Binding-site contacts:
Ligand atom C7 contacts residue ASN475 of chain 1.F at 3.3 Å.
Ligand atom C3 contacts residue ASN475 of chain 1.F at 3.8 Å.
Ligand atom C2 contacts residue ASN475 of chain 1.F at 2.5 Å.
Ligand atom C1 contacts residue ASN475 of chain 1.F at 1.4 Å.
Ligand atom C6 contacts residue SER472 of chain 1.F at 4.5 Å.
Ligand atom O5 contacts residue ASN475 of chain 1.F at 2.4 Å (h-bond).
Ligand atom O7 contacts residue ASN475 of chain 1.F at 3.5 Å (h-bond).
Ligand atom C5 contacts residue GLU471 of chain 1.F at 4.5 Å.
Ligand atom C5 contacts residue ASN475 of chain 1.F at 3.7 Å.
Ligand atom O5 contacts residue SER472 of chain 1.F at 3.8 Å.
Ligand atom N2 contacts residue ASN475 of chain 1.F at 2.9 Å (h-bond).
Ligand atom C6 contacts residue GLU471 of chain 1.F at 4.3 Å.
Ligand atom C4 contacts residue ASN475 of chain 1.F at 4.3 Å.
Ligand atom C1 contacts residue GLU471 of chain 1.F at 3.9 Å.
Ligand atom C1 contacts residue THR477 of chain 1.F at 3.9 Å.
Ligand atom N2 contacts residue THR477 of chain 1.F at 4.1 Å.
Ligand atom C1 contacts residue SER472 of chain 1.F at 4.3 Å.
Ligand atom C8 contacts residue ASN475 of chain 1.F at 3.3 Å.
Ligand atom O5 contacts residue GLU471 of chain 1.F at 3.5 Å.
Ligand atom O6 contacts residue SER472 of chain 1.F at 4.4 Å.
Ligand atom O5 contacts residue THR477 of chain 1.F at 4.3 Å.
Ligand atom C5 contacts residue SER472 of chain 1.F at 4.5 Å.

This protein binds this small molecule.
Small molecule (SMILES): CC(=O)N[C@@H]1[C@@H](O)[C@H](O)[C@@H](CO)O[C@H]1O

Sequence of chain 1.F:
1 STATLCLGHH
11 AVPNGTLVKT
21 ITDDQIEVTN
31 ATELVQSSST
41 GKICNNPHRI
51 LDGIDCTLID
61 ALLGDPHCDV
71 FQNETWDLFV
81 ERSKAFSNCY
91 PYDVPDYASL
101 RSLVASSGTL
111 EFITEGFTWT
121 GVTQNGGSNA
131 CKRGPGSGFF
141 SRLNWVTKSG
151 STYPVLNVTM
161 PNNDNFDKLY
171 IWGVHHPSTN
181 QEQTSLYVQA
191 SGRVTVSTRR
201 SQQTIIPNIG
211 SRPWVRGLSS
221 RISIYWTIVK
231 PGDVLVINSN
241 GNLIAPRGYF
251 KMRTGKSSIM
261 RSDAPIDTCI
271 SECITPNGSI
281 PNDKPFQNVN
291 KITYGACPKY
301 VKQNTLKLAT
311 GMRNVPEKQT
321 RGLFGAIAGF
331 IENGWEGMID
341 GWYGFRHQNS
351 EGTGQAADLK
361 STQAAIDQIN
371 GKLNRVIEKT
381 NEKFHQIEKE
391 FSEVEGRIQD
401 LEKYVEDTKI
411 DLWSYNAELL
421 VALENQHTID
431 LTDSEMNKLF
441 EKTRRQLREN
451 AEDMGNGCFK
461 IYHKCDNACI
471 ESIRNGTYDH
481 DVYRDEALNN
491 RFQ